Binding-site contacts:
Ligand atom O7 contacts residue TRP168 of chain 1.A at 4.0 Å.
Ligand atom C8 contacts residue VAL117 of chain 1.A at 4.5 Å (hydrophobic).
Ligand atom C7 contacts residue ASN118 of chain 1.A at 3.5 Å.
Ligand atom O7 contacts residue ASN118 of chain 1.A at 3.6 Å (h-bond).
Ligand atom C5 contacts residue ASN118 of chain 1.A at 3.7 Å.
Ligand atom C3 contacts residue TRP168 of chain 1.A at 4.4 Å (hydrophobic).
Ligand atom C7 contacts residue TRP168 of chain 1.A at 3.5 Å (hydrophobic).
Ligand atom C7 contacts residue HIS167 of chain 1.A at 4.4 Å.
Ligand atom C2 contacts residue GLU166 of chain 1.A at 4.2 Å.
Ligand atom C2 contacts residue ASN118 of chain 1.A at 2.4 Å.
Ligand atom O7 contacts residue GLU166 of chain 1.A at 3.5 Å.
Ligand atom C7 contacts residue GLU166 of chain 1.A at 4.2 Å.
Ligand atom N2 contacts residue ASN118 of chain 1.A at 2.9 Å (h-bond).
Ligand atom O5 contacts residue ASN118 of chain 1.A at 2.4 Å (h-bond).
Ligand atom C8 contacts residue TRP168 of chain 1.A at 3.2 Å (hydrophobic).
Ligand atom C1 contacts residue ASN118 of chain 1.A at 1.4 Å.
Ligand atom C8 contacts residue HIS167 of chain 1.A at 3.8 Å.
Ligand atom O5 contacts residue GLU166 of chain 1.A at 3.8 Å.
Ligand atom O3 contacts residue TRP168 of chain 1.A at 3.3 Å (h-bond).
Ligand atom C8 contacts residue GLU166 of chain 1.A at 4.0 Å.
Ligand atom C4 contacts residue ASN118 of chain 1.A at 4.2 Å.
Ligand atom C1 contacts residue GLU166 of chain 1.A at 3.8 Å.
Ligand atom O7 contacts residue HIS167 of chain 1.A at 3.8 Å.
Ligand atom N2 contacts residue TRP168 of chain 1.A at 3.9 Å.
Ligand atom C8 contacts residue VAL116 of chain 1.A at 3.9 Å (hydrophobic).
Ligand atom C3 contacts residue ASN118 of chain 1.A at 3.8 Å.

A small-molecule ligand and the protein it binds are described below.
Small molecule (SMILES): CC(=O)N[C@@H]1[C@@H](O)[C@H](O)[C@@H](CO)O[C@H]1O

Sequence of chain 1.A:
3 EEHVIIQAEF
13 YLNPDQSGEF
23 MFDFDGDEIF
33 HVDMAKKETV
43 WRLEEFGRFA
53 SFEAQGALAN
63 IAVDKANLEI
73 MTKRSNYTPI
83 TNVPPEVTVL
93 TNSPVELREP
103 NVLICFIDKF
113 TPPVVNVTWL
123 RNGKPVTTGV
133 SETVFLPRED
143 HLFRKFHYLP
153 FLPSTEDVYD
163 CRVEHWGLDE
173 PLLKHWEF